Binding-site contacts:
Ligand atom C9 contacts residue CYS192 of chain 1.D at 3.8 Å (hydrophobic).
Ligand atom O7 contacts residue TRP149 of chain 1.D at 4.1 Å.
Ligand atom C2 contacts residue TRP149 of chain 1.D at 3.2 Å (hydrophobic).
Ligand atom C5 contacts residue LEU111 of chain 1.C at 4.2 Å (hydrophobic).
Ligand atom C10 contacts residue TRP149 of chain 1.D at 3.5 Å (hydrophobic).
Ligand atom C10 contacts residue TRP57 of chain 1.C at 4.4 Å (hydrophobic).
Ligand atom C5 contacts residue LEU121 of chain 1.C at 4.0 Å (hydrophobic).
Ligand atom N1 contacts residue TYR198 of chain 1.D at 4.5 Å.
Ligand atom O7 contacts residue LEU121 of chain 1.C at 3.7 Å.
Ligand atom N1 contacts residue TYR190 of chain 1.D at 4.4 Å.
Ligand atom C5 contacts residue TRP149 of chain 1.D at 3.5 Å (hydrophobic).
Ligand atom N6 contacts residue CYS193 of chain 1.D at 4.2 Å.
Ligand atom C5 contacts residue TYR198 of chain 1.D at 4.0 Å (hydrophobic).
Ligand atom C8 contacts residue CYS192 of chain 1.D at 4.2 Å (hydrophobic).
Ligand atom N6 contacts residue TRP149 of chain 1.D at 4.0 Å.
Ligand atom C8 contacts residue TRP57 of chain 1.C at 3.5 Å (hydrophobic).
Ligand atom C3 contacts residue CYS192 of chain 1.D at 4.5 Å (hydrophobic).
Ligand atom N1 contacts residue TRP149 of chain 1.D at 4.4 Å.
Ligand atom C2 contacts residue TYR198 of chain 1.D at 4.3 Å (hydrophobic).
Ligand atom C10 contacts residue TYR190 of chain 1.D at 4.0 Å (hydrophobic).
Ligand atom C5 contacts residue THR150 of chain 1.D at 4.5 Å.
Ligand atom N6 contacts residue TYR198 of chain 1.D at 2.6 Å (h-bond).
Ligand atom O7 contacts residue LEU111 of chain 1.C at 3.5 Å.
Ligand atom N6 contacts residue THR150 of chain 1.D at 4.1 Å.
Ligand atom C3 contacts residue TYR198 of chain 1.D at 4.4 Å (hydrophobic).
Ligand atom C8 contacts residue LEU121 of chain 1.C at 3.9 Å (hydrophobic).
Ligand atom O4 contacts residue LEU121 of chain 1.C at 3.8 Å.
Ligand atom O4 contacts residue TRP149 of chain 1.D at 2.8 Å (h-bond).
Ligand atom N6 contacts residue LEU111 of chain 1.C at 4.1 Å.
Ligand atom C3 contacts residue LEU121 of chain 1.C at 3.6 Å (hydrophobic).
Ligand atom C8 contacts residue TYR190 of chain 1.D at 4.5 Å (hydrophobic).
Ligand atom C3 contacts residue TRP149 of chain 1.D at 3.5 Å (hydrophobic).
Ligand atom C10 contacts residue TYR93 of chain 1.D at 3.4 Å (hydrophobic).
Ligand atom C9 contacts residue TYR190 of chain 1.D at 3.6 Å (hydrophobic).
Ligand atom C9 contacts residue TYR198 of chain 1.D at 3.5 Å (hydrophobic).

This protein binds this small molecule.
Small molecule (SMILES): C[N+](C)(C)CCOC(N)=O

Sequence of chain 1.C:
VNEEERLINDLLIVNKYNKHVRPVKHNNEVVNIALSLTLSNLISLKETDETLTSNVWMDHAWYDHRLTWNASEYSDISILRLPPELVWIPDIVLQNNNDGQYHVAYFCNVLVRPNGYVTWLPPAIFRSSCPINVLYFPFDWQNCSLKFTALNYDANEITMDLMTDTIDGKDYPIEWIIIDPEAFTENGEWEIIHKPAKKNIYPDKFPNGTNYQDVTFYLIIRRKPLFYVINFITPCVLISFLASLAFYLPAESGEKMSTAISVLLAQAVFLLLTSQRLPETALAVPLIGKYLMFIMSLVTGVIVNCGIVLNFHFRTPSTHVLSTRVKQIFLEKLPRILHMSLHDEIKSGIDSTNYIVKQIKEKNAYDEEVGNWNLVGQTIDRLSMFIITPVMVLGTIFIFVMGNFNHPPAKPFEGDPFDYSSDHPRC

Sequence of chain 1.D:
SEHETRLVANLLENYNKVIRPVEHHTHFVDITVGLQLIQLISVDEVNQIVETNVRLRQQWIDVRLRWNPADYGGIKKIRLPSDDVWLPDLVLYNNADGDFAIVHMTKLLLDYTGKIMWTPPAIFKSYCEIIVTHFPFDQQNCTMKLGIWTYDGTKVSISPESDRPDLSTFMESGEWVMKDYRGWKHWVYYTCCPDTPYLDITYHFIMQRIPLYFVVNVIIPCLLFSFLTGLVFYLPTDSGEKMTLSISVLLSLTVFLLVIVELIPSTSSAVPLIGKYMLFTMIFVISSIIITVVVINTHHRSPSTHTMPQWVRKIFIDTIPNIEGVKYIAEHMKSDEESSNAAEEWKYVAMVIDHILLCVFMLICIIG